The small molecule below binds the protein below.
Small molecule (SMILES): O=C(Cc1ccc(Cl)s1)Nc1cccnc1

Binding-site contacts:
Ligand atom C5 contacts residue HIS164 of chain 2.A at 4.1 Å.
Ligand atom C10 contacts residue CYS145 of chain 2.A at 3.9 Å (hydrophobic).
Ligand atom S contacts residue MET49 of chain 2.A at 3.4 Å.
Ligand atom C1 contacts residue GLN189 of chain 2.A at 3.9 Å.
Ligand atom C7 contacts residue LEU141 of chain 2.A at 3.6 Å (hydrophobic).
Ligand atom N1 contacts residue HIS163 of chain 2.A at 2.7 Å (h-bond).
Ligand atom C9 contacts residue LEU141 of chain 2.A at 3.6 Å (hydrophobic).
Ligand atom C9 contacts residue PHE140 of chain 2.A at 3.2 Å (hydrophobic).
Ligand atom C5 contacts residue CYS145 of chain 2.A at 4.0 Å (hydrophobic).
Ligand atom C8 contacts residue PHE140 of chain 2.A at 3.7 Å (hydrophobic).
Ligand atom C10 contacts residue HIS163 of chain 2.A at 3.2 Å.
Ligand atom C9 contacts residue GLU166 of chain 2.A at 3.6 Å.
Ligand atom N contacts residue CYS145 of chain 2.A at 3.6 Å (h-bond).
Ligand atom S contacts residue MET165 of chain 2.A at 3.6 Å.
Ligand atom O contacts residue HIS164 of chain 2.A at 4.0 Å.
Ligand atom S contacts residue HIS164 of chain 2.A at 3.9 Å.
Ligand atom C7 contacts residue ASN142 of chain 2.A at 3.8 Å.
Ligand atom N1 contacts residue SER144 of chain 2.A at 4.0 Å.
Ligand atom CL contacts residue MET49 of chain 2.A at 3.0 Å.
Ligand atom C9 contacts residue HIS163 of chain 2.A at 3.9 Å.
Ligand atom C10 contacts residue MET165 of chain 2.A at 3.9 Å (hydrophobic).
Ligand atom O contacts residue GLU166 of chain 2.A at 3.3 Å (salt-bridge).
Ligand atom C contacts residue MET49 of chain 2.A at 3.0 Å (hydrophobic).
Ligand atom N1 contacts residue GLU166 of chain 2.A at 3.5 Å.
Ligand atom C6 contacts residue LEU141 of chain 2.A at 4.1 Å (hydrophobic).
Ligand atom CL contacts residue ASP187 of chain 2.A at 3.6 Å.
Ligand atom N1 contacts residue MET165 of chain 2.A at 4.1 Å.
Ligand atom C6 contacts residue CYS145 of chain 2.A at 4.0 Å (hydrophobic).
Ligand atom CL contacts residue GLN189 of chain 2.A at 3.3 Å.
Ligand atom C8 contacts residue LEU141 of chain 2.A at 3.3 Å (hydrophobic).
Ligand atom C8 contacts residue ASN142 of chain 2.A at 3.7 Å.
Ligand atom O contacts residue MET165 of chain 2.A at 3.5 Å.
Ligand atom C8 contacts residue GLU166 of chain 2.A at 3.6 Å.
Ligand atom C1 contacts residue MET49 of chain 2.A at 3.7 Å (hydrophobic).
Ligand atom C10 contacts residue GLU166 of chain 2.A at 3.5 Å.
Ligand atom N1 contacts residue PHE140 of chain 2.A at 3.7 Å.
Ligand atom N contacts residue ASN142 of chain 2.A at 3.9 Å.
Ligand atom N1 contacts residue HIS172 of chain 2.A at 4.0 Å.
Ligand atom CL contacts residue ARG188 of chain 2.A at 2.9 Å.
Ligand atom N1 contacts residue LEU141 of chain 2.A at 4.1 Å.

Sequence of chain 2.A:
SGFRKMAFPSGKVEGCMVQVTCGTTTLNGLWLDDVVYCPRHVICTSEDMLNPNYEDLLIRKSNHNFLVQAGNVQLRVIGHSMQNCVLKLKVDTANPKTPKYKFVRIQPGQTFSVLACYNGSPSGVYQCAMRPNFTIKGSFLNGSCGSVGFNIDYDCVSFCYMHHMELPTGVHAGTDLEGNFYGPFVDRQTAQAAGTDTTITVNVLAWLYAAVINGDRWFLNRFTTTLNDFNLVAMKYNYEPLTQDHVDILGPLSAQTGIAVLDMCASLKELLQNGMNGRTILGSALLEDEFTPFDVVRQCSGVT